Binding-site contacts:
Ligand atom C18 contacts residue ASP94 of chain 1.A at 3.4 Å.
Ligand atom N03 contacts residue VAL72 of chain 1.A at 3.7 Å.
Ligand atom N02 contacts residue LEU91 of chain 1.A at 2.8 Å (h-bond).
Ligand atom N01 contacts residue LEU142 of chain 1.A at 3.4 Å.
Ligand atom C07 contacts residue ALA39 of chain 1.A at 3.3 Å (hydrophobic).
Ligand atom C15 contacts residue ASN140 of chain 1.A at 3.2 Å.
Ligand atom N02 contacts residue PHE90 of chain 1.A at 3.6 Å.
Ligand atom N04 contacts residue ASP94 of chain 1.A at 3.2 Å (salt-bridge).
Ligand atom C13 contacts residue VAL26 of chain 1.A at 3.5 Å (hydrophobic).
Ligand atom C14 contacts residue ASN140 of chain 1.A at 3.4 Å.
Ligand atom C06 contacts residue LEU142 of chain 1.A at 3.4 Å (hydrophobic).
Ligand atom O25 contacts residue LYS41 of chain 1.A at 3.2 Å.
Ligand atom O24 contacts residue LYS97 of chain 1.A at 3.2 Å.
Ligand atom O26 contacts residue PHE88 of chain 1.A at 3.3 Å.
Ligand atom N03 contacts residue PHE88 of chain 1.A at 3.7 Å.
Ligand atom C18 contacts residue ILE18 of chain 1.A at 3.7 Å (hydrophobic).
Ligand atom C21 contacts residue HIS92 of chain 1.A at 3.5 Å.
Ligand atom C15 contacts residue GLN139 of chain 1.A at 3.5 Å.
Ligand atom N05 contacts residue PHE88 of chain 1.A at 3.7 Å.
Ligand atom C08 contacts residue LEU91 of chain 1.A at 3.6 Å (hydrophobic).
Ligand atom N03 contacts residue GLU89 of chain 1.A at 2.8 Å (salt-bridge).
Ligand atom N01 contacts residue LEU91 of chain 1.A at 3.4 Å (h-bond).
Ligand atom N03 contacts residue ALA39 of chain 1.A at 3.5 Å.
Ligand atom O23 contacts residue GLN93 of chain 1.A at 3.4 Å.
Ligand atom C09 contacts residue LEU91 of chain 1.A at 3.3 Å (hydrophobic).
Ligand atom N03 contacts residue LEU142 of chain 1.A at 3.5 Å.
Ligand atom O22 contacts residue PHE88 of chain 1.A at 3.6 Å.
Ligand atom C14 contacts residue ASP153 of chain 1.A at 3.5 Å.
Ligand atom C06 contacts residue ALA39 of chain 1.A at 3.7 Å (hydrophobic).
Ligand atom C17 contacts residue ILE18 of chain 1.A at 3.6 Å (hydrophobic).
Ligand atom O26 contacts residue VAL26 of chain 1.A at 3.4 Å.
Ligand atom C07 contacts residue LEU142 of chain 1.A at 3.2 Å (hydrophobic).
Ligand atom C21 contacts residue LEU91 of chain 1.A at 3.2 Å (hydrophobic).
Ligand atom S28 contacts residue LYS97 of chain 1.A at 3.5 Å.
Ligand atom C20 contacts residue HIS92 of chain 1.A at 3.2 Å.
Ligand atom O25 contacts residue PHE88 of chain 1.A at 3.3 Å.
Ligand atom O23 contacts residue LYS97 of chain 1.A at 3.0 Å.
Ligand atom O23 contacts residue ASP94 of chain 1.A at 3.0 Å (salt-bridge).
Ligand atom C13 contacts residue ASP153 of chain 1.A at 3.6 Å.
Ligand atom N01 contacts residue ALA39 of chain 1.A at 3.6 Å.

Sequence of chain 1.A:
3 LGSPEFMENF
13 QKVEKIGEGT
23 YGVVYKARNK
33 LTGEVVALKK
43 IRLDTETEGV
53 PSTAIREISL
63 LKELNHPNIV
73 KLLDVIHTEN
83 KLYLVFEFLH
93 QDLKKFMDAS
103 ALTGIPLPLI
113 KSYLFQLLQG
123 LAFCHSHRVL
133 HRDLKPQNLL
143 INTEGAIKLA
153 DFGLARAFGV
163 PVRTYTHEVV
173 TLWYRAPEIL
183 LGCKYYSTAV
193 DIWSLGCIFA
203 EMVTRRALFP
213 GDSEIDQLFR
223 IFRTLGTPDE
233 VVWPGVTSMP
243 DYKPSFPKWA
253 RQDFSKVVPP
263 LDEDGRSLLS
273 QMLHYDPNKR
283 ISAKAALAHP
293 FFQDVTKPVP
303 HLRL

The small molecule below binds the protein below.
Small molecule (SMILES): Nc1nc(Nc2ccc(S(N)(=O)=O)cc2)sc1C(=O)c1ccccc1[N+](=O)[O-]